A small-molecule ligand and the protein it binds are described below.
Small molecule (SMILES): COc1cc2c(cc1OC)C(=O)/C(=C/C1CCN(Cc3ccccc3)CC1)C2

Binding-site contacts:
Ligand atom CAI contacts residue HIS440 of chain 2.A at 4.0 Å.
Ligand atom CAP contacts residue TYR121 of chain 2.A at 3.6 Å (hydrophobic).
Ligand atom CAT contacts residue TYR334 of chain 2.A at 3.7 Å (hydrophobic).
Ligand atom CAY contacts residue TRP279 of chain 2.A at 3.8 Å (hydrophobic).
Ligand atom OAC contacts residue TYR334 of chain 2.A at 4.1 Å.
Ligand atom CAG contacts residue GLY441 of chain 2.A at 4.0 Å.
Ligand atom CAI contacts residue PHE330 of chain 2.A at 4.0 Å (hydrophobic).
Ligand atom CAU contacts residue TYR334 of chain 2.A at 3.7 Å (hydrophobic).
Ligand atom CAI contacts residue TRP84 of chain 2.A at 4.0 Å (hydrophobic).
Ligand atom CAP contacts residue TYR334 of chain 2.A at 3.9 Å (hydrophobic).
Ligand atom CAV contacts residue TRP84 of chain 2.A at 3.6 Å (hydrophobic).
Ligand atom CAA contacts residue TRP279 of chain 2.A at 3.6 Å (hydrophobic).
Ligand atom CAJ contacts residue TRP279 of chain 2.A at 4.0 Å (hydrophobic).
Ligand atom CAG contacts residue TRP84 of chain 2.A at 4.1 Å (hydrophobic).
Ligand atom CAD contacts residue PHE331 of chain 2.A at 4.0 Å (hydrophobic).
Ligand atom CAD contacts residue TYR334 of chain 2.A at 4.0 Å (hydrophobic).
Ligand atom CAO contacts residue PHE330 of chain 2.A at 3.6 Å (hydrophobic).
Ligand atom CAH contacts residue TRP84 of chain 2.A at 3.7 Å (hydrophobic).
Ligand atom CAQ contacts residue PHE330 of chain 2.A at 3.8 Å (hydrophobic).
Ligand atom CAZ contacts residue TYR334 of chain 2.A at 4.0 Å (hydrophobic).
Ligand atom CAG contacts residue HIS440 of chain 2.A at 3.8 Å.
Ligand atom CAX contacts residue TRP279 of chain 2.A at 3.9 Å (hydrophobic).
Ligand atom CAM contacts residue PHE331 of chain 2.A at 3.7 Å (hydrophobic).
Ligand atom OAS contacts residue TRP279 of chain 2.A at 3.8 Å.
Ligand atom CAE contacts residue TRP84 of chain 2.A at 4.1 Å (hydrophobic).
Ligand atom CAT contacts residue TYR121 of chain 2.A at 4.2 Å (hydrophobic).
Ligand atom CAF contacts residue TRP84 of chain 2.A at 3.9 Å (hydrophobic).
Ligand atom CAB contacts residue SER286 of chain 2.A at 4.1 Å.
Ligand atom CAN contacts residue PHE330 of chain 2.A at 4.0 Å (hydrophobic).
Ligand atom OAC contacts residue PHE331 of chain 2.A at 3.5 Å.
Ligand atom CAL contacts residue TYR121 of chain 2.A at 3.9 Å (hydrophobic).
Ligand atom CBA contacts residue TYR334 of chain 2.A at 4.1 Å (hydrophobic).
Ligand atom CAE contacts residue GLU199 of chain 2.A at 3.2 Å.
Ligand atom CAG contacts residue GLU199 of chain 2.A at 3.6 Å.
Ligand atom CAQ contacts residue TRP84 of chain 2.A at 3.5 Å (hydrophobic).
Ligand atom CAF contacts residue GLY117 of chain 2.A at 4.1 Å.
Ligand atom CAF contacts residue GLY118 of chain 2.A at 3.8 Å.
Ligand atom CAA contacts residue TYR70 of chain 2.A at 3.4 Å (hydrophobic).
Ligand atom CAW contacts residue TYR334 of chain 2.A at 4.2 Å (hydrophobic).
Ligand atom OAR contacts residue TRP279 of chain 2.A at 3.7 Å.

Sequence of chain 2.A:
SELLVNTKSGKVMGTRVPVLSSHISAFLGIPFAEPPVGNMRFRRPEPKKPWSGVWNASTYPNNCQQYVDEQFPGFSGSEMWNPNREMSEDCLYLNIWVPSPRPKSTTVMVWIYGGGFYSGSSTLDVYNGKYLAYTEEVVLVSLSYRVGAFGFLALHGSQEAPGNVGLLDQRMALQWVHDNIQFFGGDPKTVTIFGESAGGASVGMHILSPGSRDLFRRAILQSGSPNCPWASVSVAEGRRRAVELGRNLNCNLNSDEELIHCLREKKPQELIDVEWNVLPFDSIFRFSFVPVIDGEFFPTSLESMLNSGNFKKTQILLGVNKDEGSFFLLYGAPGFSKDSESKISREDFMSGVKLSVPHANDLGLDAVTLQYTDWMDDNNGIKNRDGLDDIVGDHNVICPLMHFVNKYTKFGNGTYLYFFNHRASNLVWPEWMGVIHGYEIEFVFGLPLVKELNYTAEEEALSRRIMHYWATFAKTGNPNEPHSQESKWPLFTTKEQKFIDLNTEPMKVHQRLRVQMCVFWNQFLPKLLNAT